A protein and the small-molecule ligand that binds it are described below.
Small molecule (SMILES): N[C@@H](Cn1cc(F)c(=O)[nH]c1=O)C(=O)O

Binding-site contacts:
Ligand atom O2 contacts residue THR143 of chain 2.A at 3.0 Å (h-bond).
Ligand atom O2 contacts residue SER142 of chain 2.A at 3.2 Å (h-bond).
Ligand atom C8 contacts residue THR91 of chain 2.A at 3.5 Å.
Ligand atom C9 contacts residue THR91 of chain 2.A at 3.7 Å.
Ligand atom C9 contacts residue SER142 of chain 2.A at 3.4 Å.
Ligand atom O2 contacts residue GLY141 of chain 2.A at 3.7 Å.
Ligand atom O91 contacts residue TYR61 of chain 2.A at 3.4 Å.
Ligand atom C8 contacts residue GLU193 of chain 2.A at 3.4 Å.
Ligand atom O91 contacts residue GLY141 of chain 2.A at 3.4 Å.
Ligand atom O92 contacts residue LEU90 of chain 2.A at 3.5 Å.
Ligand atom F5 contacts residue THR174 of chain 2.A at 3.2 Å.
Ligand atom N1 contacts residue LEU138 of chain 2.A at 3.5 Å.
Ligand atom N8 contacts residue THR91 of chain 2.A at 2.9 Å (h-bond).
Ligand atom F5 contacts residue MET196 of chain 2.A at 3.1 Å.
Ligand atom O92 contacts residue THR91 of chain 2.A at 2.9 Å (h-bond).
Ligand atom C4 contacts residue THR143 of chain 2.A at 3.7 Å.
Ligand atom C5 contacts residue MET196 of chain 2.A at 3.8 Å (hydrophobic).
Ligand atom O92 contacts residue TYR61 of chain 2.A at 3.5 Å.
Ligand atom O92 contacts residue PRO89 of chain 2.A at 3.6 Å.
Ligand atom C4 contacts residue GLU193 of chain 2.A at 3.7 Å.
Ligand atom N3 contacts residue THR143 of chain 2.A at 2.8 Å (h-bond).
Ligand atom C6 contacts residue GLU193 of chain 2.A at 3.3 Å.
Ligand atom O92 contacts residue ARG96 of chain 2.A at 2.8 Å (salt-bridge).
Ligand atom O91 contacts residue ARG96 of chain 2.A at 2.8 Å (salt-bridge).
Ligand atom N8 contacts residue GLU193 of chain 2.A at 2.8 Å (salt-bridge).
Ligand atom C9 contacts residue TYR61 of chain 2.A at 3.5 Å (hydrophobic).
Ligand atom O91 contacts residue SER142 of chain 2.A at 2.9 Å (h-bond).
Ligand atom C6 contacts residue MET196 of chain 2.A at 3.8 Å (hydrophobic).
Ligand atom C8 contacts residue SER142 of chain 2.A at 3.2 Å.
Ligand atom C2 contacts residue LEU138 of chain 2.A at 3.6 Å (hydrophobic).
Ligand atom N8 contacts residue PRO89 of chain 2.A at 2.8 Å (h-bond).
Ligand atom C5 contacts residue GLU193 of chain 2.A at 3.5 Å.
Ligand atom C7 contacts residue TYR61 of chain 2.A at 3.4 Å (hydrophobic).
Ligand atom N1 contacts residue GLU193 of chain 2.A at 3.6 Å (salt-bridge).
Ligand atom O4 contacts residue GLU193 of chain 2.A at 3.0 Å (salt-bridge).
Ligand atom C2 contacts residue THR143 of chain 2.A at 3.4 Å.
Ligand atom N8 contacts residue TYR220 of chain 2.A at 3.8 Å.
Ligand atom O4 contacts residue LEU192 of chain 2.A at 3.1 Å.
Ligand atom C9 contacts residue ARG96 of chain 2.A at 3.4 Å.
Ligand atom C6 contacts residue LEU138 of chain 2.A at 3.7 Å (hydrophobic).

Sequence of chain 2.A:
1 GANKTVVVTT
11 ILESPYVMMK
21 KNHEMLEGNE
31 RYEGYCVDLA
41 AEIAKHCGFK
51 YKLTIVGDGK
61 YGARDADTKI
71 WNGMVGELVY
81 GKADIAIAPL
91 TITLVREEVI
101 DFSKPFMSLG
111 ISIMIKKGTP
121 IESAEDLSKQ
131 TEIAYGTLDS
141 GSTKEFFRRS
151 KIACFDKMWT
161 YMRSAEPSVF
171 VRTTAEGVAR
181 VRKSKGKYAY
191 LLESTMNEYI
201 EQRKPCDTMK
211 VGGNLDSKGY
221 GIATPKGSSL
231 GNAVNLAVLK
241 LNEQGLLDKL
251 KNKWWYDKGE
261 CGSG